This small molecule binds to this protein.
Small molecule (SMILES): O=c1ccn([C@H]2C[C@H](O)[C@@H](CO)O2)c(=O)[nH]1

Sequence of chain 1.F:
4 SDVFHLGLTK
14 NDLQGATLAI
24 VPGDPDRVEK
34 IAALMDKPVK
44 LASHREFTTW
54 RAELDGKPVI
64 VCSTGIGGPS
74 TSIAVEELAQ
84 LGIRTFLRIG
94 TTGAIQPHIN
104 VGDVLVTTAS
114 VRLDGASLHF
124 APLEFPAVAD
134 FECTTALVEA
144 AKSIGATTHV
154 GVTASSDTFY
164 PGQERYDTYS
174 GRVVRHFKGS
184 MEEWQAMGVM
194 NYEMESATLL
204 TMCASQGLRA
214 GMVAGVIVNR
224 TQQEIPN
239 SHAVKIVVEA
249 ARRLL

Binding-site contacts:
Ligand atom C4 contacts residue ARG168 of chain 1.E at 4.0 Å.
Ligand atom N1 contacts residue THR94 of chain 1.E at 3.9 Å.
Ligand atom O5' contacts residue HIS8 of chain 1.F at 2.9 Å (h-bond).
Ligand atom O4' contacts residue PO41 of chain 1.PA at 3.6 Å.
Ligand atom C5 contacts residue GLY96 of chain 1.E at 3.7 Å.
Ligand atom C3' contacts residue MET197 of chain 1.E at 3.8 Å (hydrophobic).
Ligand atom C3' contacts residue GLU198 of chain 1.E at 3.4 Å.
Ligand atom C2' contacts residue PO41 of chain 1.PA at 3.1 Å.
Ligand atom C5' contacts residue HIS8 of chain 1.F at 3.4 Å.
Ligand atom O4 contacts residue GLN166 of chain 1.E at 3.8 Å.
Ligand atom C4' contacts residue PO41 of chain 1.PA at 3.7 Å.
Ligand atom O4 contacts residue GLY96 of chain 1.E at 3.8 Å.
Ligand atom O4 contacts residue ARG168 of chain 1.E at 3.0 Å (salt-bridge).
Ligand atom C3' contacts residue PO41 of chain 1.PA at 3.6 Å.
Ligand atom O2 contacts residue GLN166 of chain 1.E at 2.9 Å (h-bond).
Ligand atom C2' contacts residue MET197 of chain 1.E at 3.5 Å (hydrophobic).
Ligand atom O5' contacts residue PHE162 of chain 1.E at 3.5 Å.
Ligand atom O2 contacts residue MET197 of chain 1.E at 3.3 Å.
Ligand atom C2 contacts residue GLU196 of chain 1.E at 4.0 Å.
Ligand atom O3' contacts residue GLU198 of chain 1.E at 2.7 Å (salt-bridge).
Ligand atom C5 contacts residue THR95 of chain 1.E at 3.9 Å.
Ligand atom C5' contacts residue PHE162 of chain 1.E at 3.7 Å (hydrophobic).
Ligand atom O3' contacts residue ILE69 of chain 1.E at 3.5 Å.
Ligand atom C4' contacts residue ARG48 of chain 1.F at 4.0 Å.
Ligand atom C1' contacts residue THR94 of chain 1.E at 3.8 Å.
Ligand atom C4 contacts residue GLN166 of chain 1.E at 3.8 Å.
Ligand atom N3 contacts residue GLN166 of chain 1.E at 3.0 Å (h-bond).
Ligand atom C2 contacts residue PHE162 of chain 1.E at 4.0 Å (hydrophobic).
Ligand atom N3 contacts residue TYR195 of chain 1.E at 3.9 Å.
Ligand atom C2 contacts residue GLN166 of chain 1.E at 3.8 Å.
Ligand atom O3' contacts residue PO41 of chain 1.PA at 2.7 Å (h-bond).
Ligand atom C6 contacts residue THR94 of chain 1.E at 3.6 Å.
Ligand atom C2' contacts residue GLU198 of chain 1.E at 3.3 Å.
Ligand atom C4 contacts residue PHE162 of chain 1.E at 3.9 Å (hydrophobic).
Ligand atom C4 contacts residue GLY96 of chain 1.E at 3.8 Å.
Ligand atom C6 contacts residue THR95 of chain 1.E at 4.0 Å.
Ligand atom C2 contacts residue TYR195 of chain 1.E at 4.0 Å (hydrophobic).
Ligand atom N3 contacts residue PHE162 of chain 1.E at 3.8 Å.
Ligand atom O2 contacts residue GLU196 of chain 1.E at 3.5 Å.
Ligand atom C1' contacts residue PO41 of chain 1.PA at 3.8 Å.

Sequence of chain 1.E:
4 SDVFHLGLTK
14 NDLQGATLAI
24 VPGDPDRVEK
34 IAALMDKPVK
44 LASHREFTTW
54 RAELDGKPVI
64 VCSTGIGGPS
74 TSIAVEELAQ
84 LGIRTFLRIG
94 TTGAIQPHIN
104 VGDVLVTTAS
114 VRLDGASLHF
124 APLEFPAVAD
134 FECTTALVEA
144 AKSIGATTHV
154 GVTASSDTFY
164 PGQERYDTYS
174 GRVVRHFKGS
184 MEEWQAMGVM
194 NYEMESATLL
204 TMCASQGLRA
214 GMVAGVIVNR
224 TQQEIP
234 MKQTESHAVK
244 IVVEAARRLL